Sequence of chain 1.I:
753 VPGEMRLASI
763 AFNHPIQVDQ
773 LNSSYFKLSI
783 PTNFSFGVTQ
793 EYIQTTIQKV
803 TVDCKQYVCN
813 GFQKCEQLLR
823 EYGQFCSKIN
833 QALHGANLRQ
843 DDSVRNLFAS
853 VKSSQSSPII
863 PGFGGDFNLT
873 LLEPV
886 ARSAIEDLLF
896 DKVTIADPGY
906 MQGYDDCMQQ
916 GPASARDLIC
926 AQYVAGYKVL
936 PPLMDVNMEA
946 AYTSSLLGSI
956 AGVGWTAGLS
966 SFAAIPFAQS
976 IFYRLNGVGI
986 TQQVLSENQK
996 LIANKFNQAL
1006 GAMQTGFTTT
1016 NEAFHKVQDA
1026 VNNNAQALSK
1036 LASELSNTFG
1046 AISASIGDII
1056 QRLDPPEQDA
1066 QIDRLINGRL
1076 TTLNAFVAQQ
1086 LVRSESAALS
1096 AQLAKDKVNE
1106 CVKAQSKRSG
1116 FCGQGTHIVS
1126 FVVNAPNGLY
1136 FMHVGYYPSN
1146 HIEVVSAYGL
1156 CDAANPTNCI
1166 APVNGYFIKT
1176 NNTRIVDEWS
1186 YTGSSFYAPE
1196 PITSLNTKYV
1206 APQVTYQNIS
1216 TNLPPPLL

The protein below binds the small molecule below.
Small molecule (SMILES): CC(=O)N[C@H]1[C@H](O[C@H]2[C@H](O)[C@@H](NC(C)=O)CO[C@@H]2CO)O[C@H](CO)[C@@H](O)[C@@H]1O

Binding-site contacts:
Ligand atom C5 contacts residue ASN785 of chain 1.I at 3.6 Å.
Ligand atom C4 contacts residue ASN785 of chain 1.I at 4.2 Å.
Ligand atom N2 contacts residue ASN785 of chain 1.I at 2.9 Å (h-bond).
Ligand atom C8 contacts residue GLN1003 of chain 1.I at 3.9 Å.
Ligand atom C3 contacts residue ASN785 of chain 1.I at 3.8 Å.
Ligand atom O5 contacts residue ASN785 of chain 1.I at 2.3 Å (h-bond).
Ligand atom C2 contacts residue ASN785 of chain 1.I at 2.4 Å.
Ligand atom C6 contacts residue SER787 of chain 1.I at 4.4 Å.
Ligand atom O6 contacts residue SER787 of chain 1.I at 3.4 Å (h-bond).
Ligand atom C7 contacts residue ASN785 of chain 1.I at 3.6 Å.
Ligand atom C1 contacts residue ASN785 of chain 1.I at 1.4 Å.
Ligand atom O7 contacts residue ASN785 of chain 1.I at 3.9 Å.